This protein binds this small molecule.
Small molecule (SMILES): CC(=O)N[C@@H]1[C@@H](O)[C@H](O)[C@@H](CO)O[C@H]1O

Binding-site contacts:
Ligand atom C3 contacts residue ASN133 of chain 1.D at 4.3 Å.
Ligand atom C1 contacts residue GLU128 of chain 1.D at 4.3 Å.
Ligand atom C2 contacts residue ASN133 of chain 1.D at 3.0 Å.
Ligand atom O5 contacts residue GLU128 of chain 1.D at 3.5 Å (salt-bridge).
Ligand atom O7 contacts residue ASN133 of chain 1.D at 2.9 Å (h-bond).
Ligand atom O6 contacts residue GLU128 of chain 1.D at 3.0 Å (salt-bridge).
Ligand atom N2 contacts residue ASN133 of chain 1.D at 3.6 Å.
Ligand atom O5 contacts residue ASN133 of chain 1.D at 3.0 Å (h-bond).
Ligand atom C5 contacts residue GLU128 of chain 1.D at 4.0 Å.
Ligand atom C7 contacts residue ASN133 of chain 1.D at 3.5 Å.
Ligand atom O7 contacts residue ASP132 of chain 1.D at 4.3 Å.
Ligand atom C4 contacts residue ASN133 of chain 1.D at 4.5 Å.
Ligand atom C8 contacts residue SER131 of chain 1.D at 4.1 Å.
Ligand atom C5 contacts residue ASN133 of chain 1.D at 4.5 Å.
Ligand atom C1 contacts residue ASN133 of chain 1.D at 2.9 Å.
Ligand atom C6 contacts residue GLU128 of chain 1.D at 3.2 Å.

Sequence of chain 1.D:
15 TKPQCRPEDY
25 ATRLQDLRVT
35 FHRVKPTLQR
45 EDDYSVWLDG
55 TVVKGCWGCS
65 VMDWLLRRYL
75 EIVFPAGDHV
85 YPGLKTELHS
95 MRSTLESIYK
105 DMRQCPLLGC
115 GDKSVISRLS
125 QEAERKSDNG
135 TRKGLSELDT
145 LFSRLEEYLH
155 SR